Binding-site contacts:
Ligand atom C7 contacts residue VAL37 of chain 1.D at 3.6 Å (hydrophobic).
Ligand atom O11 contacts residue SER73 of chain 1.D at 3.3 Å (h-bond).
Ligand atom N2 contacts residue VAL37 of chain 1.D at 3.5 Å.
Ligand atom O3 contacts residue SER16 of chain 1.D at 2.7 Å (h-bond).
Ligand atom C38 contacts residue LEU14 of chain 1.D at 3.7 Å (hydrophobic).
Ligand atom O3 contacts residue ASN12 of chain 1.D at 3.6 Å.
Ligand atom C4 contacts residue THR35 of chain 1.D at 3.7 Å.
Ligand atom O3 contacts residue TYR33 of chain 1.D at 2.6 Å (h-bond).
Ligand atom C3 contacts residue TYR33 of chain 1.D at 3.5 Å (hydrophobic).
Ligand atom C2 contacts residue THR35 of chain 1.D at 3.6 Å.
Ligand atom C34 contacts residue ILE117 of chain 1.D at 2.9 Å (hydrophobic).
Ligand atom O44 contacts residue LEU14 of chain 1.D at 3.4 Å.
Ligand atom C10 contacts residue TRP70 of chain 1.D at 3.7 Å (hydrophobic).
Ligand atom O55 contacts residue ASN118 of chain 1.D at 3.4 Å (h-bond).
Ligand atom O54 contacts residue ILE117 of chain 1.D at 2.7 Å (h-bond).
Ligand atom C30 contacts residue ASN118 of chain 1.D at 3.5 Å.
Ligand atom O46 contacts residue LEU14 of chain 1.D at 3.4 Å (h-bond).
Ligand atom N2 contacts residue THR35 of chain 1.D at 2.8 Å (h-bond).
Ligand atom O12 contacts residue ALA39 of chain 1.D at 2.8 Å (h-bond).
Ligand atom C7 contacts residue THR35 of chain 1.D at 3.6 Å.
Ligand atom C5 contacts residue TRP110 of chain 1.B at 3.7 Å (hydrophobic).
Ligand atom O11 contacts residue SER75 of chain 1.D at 3.4 Å.
Ligand atom O12 contacts residue THR38 of chain 1.D at 2.7 Å (h-bond).
Ligand atom C3 contacts residue THR35 of chain 1.D at 3.7 Å.
Ligand atom C3 contacts residue SER16 of chain 1.D at 3.6 Å.
Ligand atom C8 contacts residue TRP70 of chain 1.D at 3.1 Å (hydrophobic).
Ligand atom O31 contacts residue ASN12 of chain 1.D at 2.8 Å (h-bond).
Ligand atom C34 contacts residue TRP110 of chain 1.B at 3.7 Å (hydrophobic).
Ligand atom O46 contacts residue ASP13 of chain 1.D at 3.5 Å.
Ligand atom C37 contacts residue LEU14 of chain 1.D at 3.6 Å (hydrophobic).
Ligand atom C11 contacts residue THR38 of chain 1.D at 3.5 Å.
Ligand atom O32 contacts residue ILE117 of chain 1.D at 3.6 Å (h-bond).
Ligand atom O31 contacts residue ASN118 of chain 1.D at 3.2 Å (h-bond).
Ligand atom N40 contacts residue ASN118 of chain 1.D at 3.3 Å (h-bond).
Ligand atom C7 contacts residue TRP110 of chain 1.B at 3.7 Å (hydrophobic).
Ligand atom O54 contacts residue ASN118 of chain 1.D at 2.9 Å.
Ligand atom C6 contacts residue TRP97 of chain 1.D at 3.6 Å (hydrophobic).
Ligand atom C4 contacts residue VAL37 of chain 1.D at 3.6 Å (hydrophobic).
Ligand atom O55 contacts residue ILE119 of chain 1.D at 3.4 Å (h-bond).
Ligand atom C33 contacts residue TRP110 of chain 1.B at 3.6 Å (hydrophobic).

The small molecule below binds the protein below.
Small molecule (SMILES): C[C@@H](OC(=O)N1C(=O)N[C@@H]2[C@@H](CCCCC(=O)O)SC[C@@H]21)c1cc2c(cc1[N+](=O)[O-])OCO2

Sequence of chain 1.D:
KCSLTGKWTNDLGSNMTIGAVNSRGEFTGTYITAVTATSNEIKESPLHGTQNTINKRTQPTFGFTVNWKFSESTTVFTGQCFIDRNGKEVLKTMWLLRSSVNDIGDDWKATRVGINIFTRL

Sequence of chain 1.B:
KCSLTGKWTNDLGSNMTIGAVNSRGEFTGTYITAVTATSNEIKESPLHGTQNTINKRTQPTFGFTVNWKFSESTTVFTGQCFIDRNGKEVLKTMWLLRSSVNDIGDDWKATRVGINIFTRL